Binding-site contacts:
Ligand atom O6 contacts residue ASN75 of chain 2.E at 3.8 Å.
Ligand atom O6 contacts residue THR48 of chain 2.F at 4.0 Å.
Ligand atom C8 contacts residue MET126 of chain 2.E at 3.7 Å (hydrophobic).
Ligand atom C8 contacts residue PHE98 of chain 2.E at 3.6 Å (hydrophobic).
Ligand atom C6 contacts residue CYS45 of chain 2.F at 4.4 Å (hydrophobic).
Ligand atom C7 contacts residue MET126 of chain 2.E at 3.8 Å (hydrophobic).
Ligand atom C6 contacts residue THR48 of chain 2.F at 4.4 Å.
Ligand atom O6 contacts residue NAG1 of chain 2.Z at 4.1 Å.
Ligand atom O4 contacts residue NAG1 of chain 2.Z at 1.6 Å.
Ligand atom O7 contacts residue MET126 of chain 2.E at 3.1 Å.
Ligand atom O6 contacts residue CYS45 of chain 2.F at 3.4 Å (h-bond).
Ligand atom C6 contacts residue ASN75 of chain 2.E at 3.8 Å.
Ligand atom O5 contacts residue ASN75 of chain 2.E at 2.1 Å (h-bond).
Ligand atom C8 contacts residue ASN75 of chain 2.E at 3.0 Å.
Ligand atom C5 contacts residue ASN75 of chain 2.E at 3.2 Å.
Ligand atom O7 contacts residue ASN75 of chain 2.E at 3.2 Å (h-bond).
Ligand atom C5 contacts residue NAG1 of chain 2.Z at 3.7 Å.
Ligand atom O5 contacts residue THR48 of chain 2.F at 4.0 Å.
Ligand atom C4 contacts residue NAG1 of chain 2.Z at 2.9 Å.
Ligand atom C2 contacts residue ASN75 of chain 2.E at 2.6 Å.
Ligand atom C2 contacts residue NAG1 of chain 2.Z at 4.1 Å.
Ligand atom C3 contacts residue NAG1 of chain 2.Z at 3.3 Å.
Ligand atom C4 contacts residue ASN75 of chain 2.E at 4.0 Å.
Ligand atom C7 contacts residue ASN75 of chain 2.E at 2.8 Å.
Ligand atom C1 contacts residue ASN75 of chain 2.E at 1.3 Å.
Ligand atom N2 contacts residue ASN75 of chain 2.E at 3.0 Å (h-bond).
Ligand atom C6 contacts residue NAG1 of chain 2.Z at 3.4 Å.
Ligand atom O3 contacts residue NAG1 of chain 2.Z at 2.4 Å (h-bond).
Ligand atom O6 contacts residue GLU46 of chain 2.F at 3.8 Å.
Ligand atom C3 contacts residue ASN75 of chain 2.E at 3.5 Å.

A protein and the small-molecule ligand that binds it are described below.
Small molecule (SMILES): CC(=O)N[C@@H]1[C@@H](O)[C@H](O)[C@@H](CO)O[C@H]1O

Sequence of chain 2.F:
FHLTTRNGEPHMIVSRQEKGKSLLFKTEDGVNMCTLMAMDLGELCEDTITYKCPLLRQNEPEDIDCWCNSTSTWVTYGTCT

Sequence of chain 2.E:
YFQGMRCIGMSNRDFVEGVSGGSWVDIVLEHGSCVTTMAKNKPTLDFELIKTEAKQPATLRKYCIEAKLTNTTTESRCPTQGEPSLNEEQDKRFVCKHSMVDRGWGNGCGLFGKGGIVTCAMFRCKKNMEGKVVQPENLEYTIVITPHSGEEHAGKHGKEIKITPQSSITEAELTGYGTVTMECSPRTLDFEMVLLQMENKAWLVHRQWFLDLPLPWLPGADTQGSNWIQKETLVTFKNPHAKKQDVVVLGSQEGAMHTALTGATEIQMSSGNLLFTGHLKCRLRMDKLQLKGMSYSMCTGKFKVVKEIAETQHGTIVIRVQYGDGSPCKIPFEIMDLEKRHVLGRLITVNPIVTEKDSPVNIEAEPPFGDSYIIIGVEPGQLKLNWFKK